The small molecule below binds the protein below.
Small molecule (SMILES): CC(=O)N[C@@H]1[C@@H](O)[C@H](O)[C@@H](CO)O[C@H]1O

Binding-site contacts:
Ligand atom O5 contacts residue ASN234 of chain 1.B at 2.3 Å (h-bond).
Ligand atom C7 contacts residue ASN234 of chain 1.B at 4.1 Å.
Ligand atom C2 contacts residue ASN234 of chain 1.B at 2.5 Å.
Ligand atom C3 contacts residue ASN234 of chain 1.B at 3.8 Å.
Ligand atom N2 contacts residue ASN234 of chain 1.B at 3.0 Å (h-bond).
Ligand atom C8 contacts residue GLY232 of chain 1.B at 4.0 Å.
Ligand atom C8 contacts residue ASN234 of chain 1.B at 4.5 Å.
Ligand atom C1 contacts residue ASN234 of chain 1.B at 1.4 Å.
Ligand atom C5 contacts residue ASN234 of chain 1.B at 3.6 Å.
Ligand atom C4 contacts residue ASN234 of chain 1.B at 4.2 Å.

Sequence of chain 1.B:
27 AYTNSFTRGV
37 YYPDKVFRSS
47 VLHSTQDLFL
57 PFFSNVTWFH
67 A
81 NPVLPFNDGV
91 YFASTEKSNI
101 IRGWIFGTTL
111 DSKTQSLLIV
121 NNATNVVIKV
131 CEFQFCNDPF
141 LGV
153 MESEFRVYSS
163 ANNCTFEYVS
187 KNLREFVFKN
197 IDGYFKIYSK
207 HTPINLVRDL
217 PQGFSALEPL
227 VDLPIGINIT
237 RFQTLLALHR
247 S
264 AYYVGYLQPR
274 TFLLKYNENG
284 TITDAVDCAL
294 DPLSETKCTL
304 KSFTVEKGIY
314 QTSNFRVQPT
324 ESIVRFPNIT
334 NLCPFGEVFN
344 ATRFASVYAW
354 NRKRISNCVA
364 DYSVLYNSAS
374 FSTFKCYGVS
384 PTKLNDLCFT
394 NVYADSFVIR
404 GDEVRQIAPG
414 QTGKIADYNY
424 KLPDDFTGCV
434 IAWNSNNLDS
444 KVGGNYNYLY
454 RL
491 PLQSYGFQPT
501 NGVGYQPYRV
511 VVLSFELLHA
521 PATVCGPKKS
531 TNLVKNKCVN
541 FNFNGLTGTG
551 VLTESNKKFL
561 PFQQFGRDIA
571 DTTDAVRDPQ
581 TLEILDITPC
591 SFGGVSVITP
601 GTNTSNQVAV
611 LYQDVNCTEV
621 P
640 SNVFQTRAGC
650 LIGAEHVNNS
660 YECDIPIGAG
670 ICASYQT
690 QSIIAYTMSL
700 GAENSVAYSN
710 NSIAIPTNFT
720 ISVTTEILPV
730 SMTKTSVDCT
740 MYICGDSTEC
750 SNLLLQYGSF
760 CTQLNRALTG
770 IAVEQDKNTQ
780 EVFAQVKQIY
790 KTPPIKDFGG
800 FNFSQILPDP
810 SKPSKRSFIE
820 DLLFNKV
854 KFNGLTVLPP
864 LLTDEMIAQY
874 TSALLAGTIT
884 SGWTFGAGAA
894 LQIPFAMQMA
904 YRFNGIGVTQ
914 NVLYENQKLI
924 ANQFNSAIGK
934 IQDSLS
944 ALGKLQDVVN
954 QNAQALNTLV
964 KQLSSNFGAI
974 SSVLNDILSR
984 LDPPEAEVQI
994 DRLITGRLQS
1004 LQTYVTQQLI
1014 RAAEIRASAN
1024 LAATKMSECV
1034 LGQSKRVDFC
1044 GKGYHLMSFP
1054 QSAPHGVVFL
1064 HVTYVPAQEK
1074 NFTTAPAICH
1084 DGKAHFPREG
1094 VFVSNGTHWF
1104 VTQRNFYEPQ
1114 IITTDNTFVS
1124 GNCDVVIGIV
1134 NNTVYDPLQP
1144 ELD